Sequence of chain 1.C:
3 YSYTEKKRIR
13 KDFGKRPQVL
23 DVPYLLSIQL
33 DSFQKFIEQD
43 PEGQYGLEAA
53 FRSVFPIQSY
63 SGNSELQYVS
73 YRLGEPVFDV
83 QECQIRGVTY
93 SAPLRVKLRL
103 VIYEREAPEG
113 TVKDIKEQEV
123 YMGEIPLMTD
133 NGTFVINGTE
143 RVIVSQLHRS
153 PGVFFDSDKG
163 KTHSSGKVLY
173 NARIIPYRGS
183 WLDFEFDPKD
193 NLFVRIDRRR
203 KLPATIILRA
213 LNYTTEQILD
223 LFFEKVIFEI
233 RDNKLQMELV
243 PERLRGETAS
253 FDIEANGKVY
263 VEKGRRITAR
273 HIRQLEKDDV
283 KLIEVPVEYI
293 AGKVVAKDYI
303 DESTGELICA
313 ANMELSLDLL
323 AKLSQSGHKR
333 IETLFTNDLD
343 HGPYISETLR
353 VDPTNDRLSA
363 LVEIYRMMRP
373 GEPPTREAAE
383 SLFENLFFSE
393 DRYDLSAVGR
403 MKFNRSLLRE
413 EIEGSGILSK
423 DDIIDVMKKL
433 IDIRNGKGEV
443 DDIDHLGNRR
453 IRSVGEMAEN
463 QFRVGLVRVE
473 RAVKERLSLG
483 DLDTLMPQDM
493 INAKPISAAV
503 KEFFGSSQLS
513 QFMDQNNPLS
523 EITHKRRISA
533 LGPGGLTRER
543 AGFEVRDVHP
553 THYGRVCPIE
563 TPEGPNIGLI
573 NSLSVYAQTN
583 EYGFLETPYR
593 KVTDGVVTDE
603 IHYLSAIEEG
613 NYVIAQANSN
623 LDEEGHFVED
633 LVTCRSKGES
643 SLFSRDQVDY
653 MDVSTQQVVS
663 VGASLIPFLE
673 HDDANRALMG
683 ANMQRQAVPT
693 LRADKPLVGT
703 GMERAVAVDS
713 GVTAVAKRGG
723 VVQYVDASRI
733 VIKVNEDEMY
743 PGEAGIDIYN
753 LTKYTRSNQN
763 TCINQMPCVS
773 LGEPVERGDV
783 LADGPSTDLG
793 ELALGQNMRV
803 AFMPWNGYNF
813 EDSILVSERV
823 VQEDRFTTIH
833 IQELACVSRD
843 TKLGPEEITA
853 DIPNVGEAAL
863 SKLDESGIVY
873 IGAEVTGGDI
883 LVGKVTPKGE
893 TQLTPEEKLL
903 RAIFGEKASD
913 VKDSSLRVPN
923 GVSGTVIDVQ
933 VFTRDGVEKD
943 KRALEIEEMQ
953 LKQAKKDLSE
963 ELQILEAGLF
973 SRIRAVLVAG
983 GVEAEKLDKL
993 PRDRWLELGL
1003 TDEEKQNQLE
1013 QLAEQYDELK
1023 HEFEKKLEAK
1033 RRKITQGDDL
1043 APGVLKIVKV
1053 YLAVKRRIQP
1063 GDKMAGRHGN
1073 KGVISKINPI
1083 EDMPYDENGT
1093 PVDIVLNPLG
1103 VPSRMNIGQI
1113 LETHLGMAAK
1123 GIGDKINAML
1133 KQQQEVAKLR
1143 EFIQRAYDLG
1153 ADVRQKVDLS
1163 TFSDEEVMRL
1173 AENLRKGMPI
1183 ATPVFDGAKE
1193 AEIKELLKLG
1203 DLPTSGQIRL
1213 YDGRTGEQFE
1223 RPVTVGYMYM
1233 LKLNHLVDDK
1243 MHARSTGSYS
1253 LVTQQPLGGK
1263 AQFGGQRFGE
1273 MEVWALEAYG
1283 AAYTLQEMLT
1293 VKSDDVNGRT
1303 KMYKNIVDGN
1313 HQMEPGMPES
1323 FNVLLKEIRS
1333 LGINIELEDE

This small molecule binds to this protein.
Small molecule (SMILES): C[C@H](CCC(=O)NCCC[N+](C)(C)CC(O)CS(=O)(=O)O)[C@H]1CC[C@H]2[C@@H]3[C@H](O)C[C@@H]4C[C@H](O)CC[C@]4(C)[C@H]3C[C@H](O)[C@]12C

Binding-site contacts:
Ligand atom N1 contacts residue GLU583 of chain 1.C at 2.5 Å (salt-bridge).
Ligand atom C15 contacts residue TYR179 of chain 1.C at 4.2 Å (hydrophobic).
Ligand atom C9 contacts residue ALA399 of chain 1.C at 4.2 Å (hydrophobic).
Ligand atom C12 contacts residue GLU461 of chain 1.C at 3.8 Å.
Ligand atom C1 contacts residue GLU461 of chain 1.C at 2.9 Å.
Ligand atom O3 contacts residue VAL400 of chain 1.C at 4.0 Å.
Ligand atom C20 contacts residue GLN46 of chain 1.C at 3.9 Å.
Ligand atom C12 contacts residue ARG465 of chain 1.C at 3.9 Å.
Ligand atom C8 contacts residue TYR584 of chain 1.C at 3.7 Å (hydrophobic).
Ligand atom C16 contacts residue GLU458 of chain 1.C at 2.9 Å.
Ligand atom C26 contacts residue GLU583 of chain 1.C at 3.4 Å.
Ligand atom C17 contacts residue SER398 of chain 1.C at 3.4 Å.
Ligand atom C17 contacts residue ARG452 of chain 1.C at 3.3 Å.
Ligand atom C16 contacts residue ARG452 of chain 1.C at 3.2 Å.
Ligand atom C14 contacts residue SER398 of chain 1.C at 4.2 Å.
Ligand atom C11 contacts residue GLU458 of chain 1.C at 4.0 Å.
Ligand atom O3 contacts residue SER398 of chain 1.C at 2.1 Å (h-bond).
Ligand atom C11 contacts residue GLU461 of chain 1.C at 3.7 Å.
Ligand atom C7 contacts residue TYR584 of chain 1.C at 4.2 Å (hydrophobic).
Ligand atom C25 contacts residue TYR584 of chain 1.C at 3.9 Å (hydrophobic).
Ligand atom C14 contacts residue TYR179 of chain 1.C at 4.0 Å (hydrophobic).
Ligand atom C26 contacts residue TYR584 of chain 1.C at 4.2 Å (hydrophobic).
Ligand atom C2 contacts residue GLU461 of chain 1.C at 4.1 Å.
Ligand atom C21 contacts residue GLN46 of chain 1.C at 2.9 Å.
Ligand atom C22 contacts residue GLN46 of chain 1.C at 3.5 Å.
Ligand atom C25 contacts residue GLU583 of chain 1.C at 3.6 Å.
Ligand atom C6 contacts residue SER398 of chain 1.C at 4.2 Å.
Ligand atom C17 contacts residue GLU458 of chain 1.C at 4.2 Å.
Ligand atom C15 contacts residue GLU458 of chain 1.C at 3.7 Å.
Ligand atom C10 contacts residue TYR47 of chain 1.C at 3.2 Å (hydrophobic).
Ligand atom C20 contacts residue TYR47 of chain 1.C at 4.2 Å (hydrophobic).
Ligand atom C1 contacts residue ARG465 of chain 1.C at 4.0 Å.
Ligand atom N1 contacts residue TYR584 of chain 1.C at 3.7 Å.
Ligand atom C24 contacts residue TYR584 of chain 1.C at 4.1 Å (hydrophobic).
Ligand atom C8 contacts residue ALA399 of chain 1.C at 3.9 Å (hydrophobic).
Ligand atom C24 contacts residue GLU583 of chain 1.C at 3.1 Å.
Ligand atom O3 contacts residue ALA399 of chain 1.C at 4.1 Å.
Ligand atom C21 contacts residue TYR47 of chain 1.C at 3.8 Å (hydrophobic).
Ligand atom C18 contacts residue ARG452 of chain 1.C at 4.1 Å.
Ligand atom C23 contacts residue GLU583 of chain 1.C at 3.0 Å.